Sequence of chain 11.A:
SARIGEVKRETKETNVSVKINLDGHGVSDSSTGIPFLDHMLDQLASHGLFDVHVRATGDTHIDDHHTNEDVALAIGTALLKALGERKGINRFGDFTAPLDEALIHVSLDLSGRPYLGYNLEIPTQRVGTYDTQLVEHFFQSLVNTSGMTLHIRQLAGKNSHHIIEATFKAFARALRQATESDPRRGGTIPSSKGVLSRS

Binding-site contacts:
Ligand atom C7 contacts residue MN1 of chain 11.C at 3.3 Å.
Ligand atom C5 contacts residue MN1 of chain 11.C at 3.3 Å.
Ligand atom N4 contacts residue HIS71 of chain 17.A at 3.0 Å (h-bond).
Ligand atom N2 contacts residue HIS72 of chain 17.A at 3.7 Å.
Ligand atom N1 contacts residue MN1 of chain 11.C at 2.3 Å.
Ligand atom P9 contacts residue SER197 of chain 11.A at 3.7 Å.
Ligand atom O11 contacts residue ARG97 of chain 11.A at 2.9 Å (salt-bridge).
Ligand atom C5 contacts residue HIS168 of chain 8.A at 3.8 Å.
Ligand atom C5 contacts residue MN1 of chain 11.B at 3.3 Å.
Ligand atom N4 contacts residue MN1 of chain 11.B at 2.2 Å.
Ligand atom N4 contacts residue GLU75 of chain 17.A at 3.0 Å (salt-bridge).
Ligand atom O12 contacts residue ARG119 of chain 11.A at 2.8 Å (salt-bridge).
Ligand atom N4 contacts residue HIS168 of chain 8.A at 3.4 Å (h-bond).
Ligand atom P9 contacts residue ARG97 of chain 11.A at 3.7 Å.
Ligand atom C8 contacts residue GLU19 of chain 17.A at 3.6 Å.
Ligand atom O10 contacts residue SER197 of chain 11.A at 2.6 Å (h-bond).
Ligand atom O11 contacts residue ARG119 of chain 11.A at 3.0 Å (salt-bridge).
Ligand atom C6 contacts residue GLU19 of chain 17.A at 3.5 Å.
Ligand atom N1 contacts residue HIS167 of chain 8.A at 3.3 Å (h-bond).
Ligand atom C7 contacts residue GLU171 of chain 8.A at 3.1 Å.
Ligand atom O13 contacts residue GLU171 of chain 8.A at 3.2 Å (salt-bridge).
Ligand atom O13 contacts residue MN1 of chain 11.C at 2.3 Å.
Ligand atom C5 contacts residue HIS167 of chain 8.A at 3.4 Å.
Ligand atom O13 contacts residue HIS45 of chain 8.A at 3.1 Å (h-bond).
Ligand atom N2 contacts residue MN1 of chain 11.C at 3.4 Å.
Ligand atom C7 contacts residue GLU19 of chain 17.A at 3.5 Å.
Ligand atom C5 contacts residue HIS71 of chain 17.A at 3.2 Å.
Ligand atom C3 contacts residue GLU75 of chain 17.A at 3.2 Å.
Ligand atom C8 contacts residue GLU171 of chain 8.A at 3.6 Å.
Ligand atom C3 contacts residue MN1 of chain 11.B at 3.2 Å.
Ligand atom C8 contacts residue SER198 of chain 11.A at 3.8 Å.
Ligand atom C5 contacts residue HIS72 of chain 17.A at 3.8 Å.
Ligand atom C6 contacts residue MN1 of chain 11.C at 3.7 Å.
Ligand atom O13 contacts residue HIS72 of chain 17.A at 3.2 Å (h-bond).
Ligand atom O11 contacts residue LYS175 of chain 8.A at 2.7 Å (salt-bridge).
Ligand atom O10 contacts residue ARG97 of chain 11.A at 2.8 Å (salt-bridge).
Ligand atom O12 contacts residue LYS199 of chain 11.A at 2.7 Å (salt-bridge).
Ligand atom N1 contacts residue HIS72 of chain 17.A at 3.1 Å (h-bond).
Ligand atom N1 contacts residue GLU171 of chain 8.A at 3.3 Å (salt-bridge).
Ligand atom O13 contacts residue GLU19 of chain 17.A at 2.8 Å (salt-bridge).

Sequence of chain 8.A:
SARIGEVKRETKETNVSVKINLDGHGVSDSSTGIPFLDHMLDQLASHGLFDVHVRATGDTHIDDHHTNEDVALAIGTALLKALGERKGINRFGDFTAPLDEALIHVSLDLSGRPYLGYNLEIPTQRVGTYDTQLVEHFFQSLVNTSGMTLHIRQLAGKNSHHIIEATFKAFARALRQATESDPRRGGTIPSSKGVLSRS

The small molecule below binds the protein below.
Small molecule (SMILES): O=P(O)(O)C[C@H](O)Cn1cncn1

Sequence of chain 17.A:
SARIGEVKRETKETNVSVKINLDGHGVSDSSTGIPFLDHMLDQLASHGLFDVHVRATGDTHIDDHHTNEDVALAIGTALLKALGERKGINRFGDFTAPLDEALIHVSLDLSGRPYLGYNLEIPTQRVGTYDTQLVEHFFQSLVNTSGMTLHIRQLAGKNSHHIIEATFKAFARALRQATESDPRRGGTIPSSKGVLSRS